Binding-site contacts:
Ligand atom C contacts residue ASN335 of chain 1.J at 3.8 Å.
Ligand atom OXT contacts residue ASN388 of chain 1.J at 3.2 Å (h-bond).
Ligand atom N contacts residue CYS418 of chain 1.J at 2.9 Å (h-bond).
Ligand atom NE2 contacts residue SER286 of chain 1.J at 2.5 Å (h-bond).
Ligand atom CB contacts residue LYS289 of chain 1.J at 3.4 Å.
Ligand atom CD contacts residue SER286 of chain 1.J at 2.2 Å.
Ligand atom CA contacts residue GLN285 of chain 1.J at 2.9 Å.
Ligand atom CB contacts residue GLN285 of chain 1.J at 3.5 Å.
Ligand atom O contacts residue VAL484 of chain 1.J at 4.4 Å.
Ligand atom CD contacts residue LYS289 of chain 1.J at 3.7 Å.
Ligand atom C contacts residue GLU381 of chain 1.J at 4.2 Å.
Ligand atom CB contacts residue SER286 of chain 1.J at 2.7 Å.
Ligand atom NE2 contacts residue VAL484 of chain 1.J at 3.3 Å (h-bond).
Ligand atom OXT contacts residue ASN335 of chain 1.J at 2.9 Å (h-bond).
Ligand atom CA contacts residue SER286 of chain 1.J at 4.2 Å.
Ligand atom CA contacts residue TYR414 of chain 1.J at 3.7 Å (hydrophobic).
Ligand atom CB contacts residue TYR414 of chain 1.J at 3.7 Å (hydrophobic).
Ligand atom C contacts residue GLN285 of chain 1.J at 4.1 Å.
Ligand atom NE2 contacts residue TRP466 of chain 1.J at 4.2 Å.
Ligand atom CG contacts residue VAL484 of chain 1.J at 3.2 Å (hydrophobic).
Ligand atom CA contacts residue GLU381 of chain 1.J at 4.2 Å.
Ligand atom NE2 contacts residue GLY483 of chain 1.J at 4.1 Å.
Ligand atom N contacts residue GLN285 of chain 1.J at 3.1 Å (h-bond).
Ligand atom C contacts residue ASN388 of chain 1.J at 4.3 Å.
Ligand atom CB contacts residue CYS418 of chain 1.J at 3.9 Å (hydrophobic).
Ligand atom OE1 contacts residue PHE318 of chain 1.J at 4.2 Å.
Ligand atom CG contacts residue GLN285 of chain 1.J at 3.7 Å.
Ligand atom CG contacts residue LYS289 of chain 1.J at 4.0 Å.
Ligand atom CA contacts residue CYS418 of chain 1.J at 3.9 Å (hydrophobic).
Ligand atom CG contacts residue SER286 of chain 1.J at 2.3 Å.
Ligand atom N contacts residue GLU381 of chain 1.J at 3.9 Å.
Ligand atom OXT contacts residue TYR414 of chain 1.J at 3.1 Å (h-bond).
Ligand atom OE1 contacts residue ASN335 of chain 1.J at 3.5 Å (h-bond).
Ligand atom C contacts residue TYR414 of chain 1.J at 3.8 Å (hydrophobic).
Ligand atom CB contacts residue ASN335 of chain 1.J at 4.2 Å.
Ligand atom N contacts residue TYR414 of chain 1.J at 3.0 Å (h-bond).
Ligand atom OE1 contacts residue LYS289 of chain 1.J at 3.4 Å (salt-bridge).
Ligand atom O contacts residue GLU381 of chain 1.J at 4.4 Å.
Ligand atom OE1 contacts residue SER286 of chain 1.J at 2.8 Å (h-bond).
Ligand atom CD contacts residue VAL484 of chain 1.J at 3.8 Å (hydrophobic).

This small molecule binds to this protein.
Small molecule (SMILES): NC(=O)CC[C@H](N)C(=O)O

Sequence of chain 1.J:
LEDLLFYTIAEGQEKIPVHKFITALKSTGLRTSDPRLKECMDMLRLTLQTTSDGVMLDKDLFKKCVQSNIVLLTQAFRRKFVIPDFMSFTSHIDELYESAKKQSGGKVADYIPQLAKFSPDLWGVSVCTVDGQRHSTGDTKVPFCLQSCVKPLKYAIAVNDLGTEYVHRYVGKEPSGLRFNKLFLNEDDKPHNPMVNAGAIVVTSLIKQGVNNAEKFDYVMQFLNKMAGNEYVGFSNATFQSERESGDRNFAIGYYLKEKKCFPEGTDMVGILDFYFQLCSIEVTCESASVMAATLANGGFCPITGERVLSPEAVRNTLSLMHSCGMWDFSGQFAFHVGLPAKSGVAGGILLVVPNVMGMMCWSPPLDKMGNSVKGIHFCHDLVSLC